Sequence of chain 1.B:
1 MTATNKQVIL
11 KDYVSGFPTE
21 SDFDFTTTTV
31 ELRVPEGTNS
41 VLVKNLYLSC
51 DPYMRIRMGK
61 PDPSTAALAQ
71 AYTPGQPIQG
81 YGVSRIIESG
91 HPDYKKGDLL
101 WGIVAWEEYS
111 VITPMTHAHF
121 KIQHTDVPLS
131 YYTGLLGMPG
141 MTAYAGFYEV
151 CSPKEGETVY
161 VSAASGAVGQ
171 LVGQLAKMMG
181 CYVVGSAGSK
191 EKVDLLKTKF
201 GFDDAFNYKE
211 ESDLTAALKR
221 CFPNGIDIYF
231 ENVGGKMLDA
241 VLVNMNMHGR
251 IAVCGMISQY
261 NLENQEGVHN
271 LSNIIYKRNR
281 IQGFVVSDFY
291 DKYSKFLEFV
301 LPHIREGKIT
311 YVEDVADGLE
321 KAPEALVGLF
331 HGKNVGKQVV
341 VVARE

Binding-site contacts:
Ligand atom C8 contacts residue TYR53 of chain 1.A at 3.3 Å (hydrophobic).
Ligand atom O10 contacts residue VAL286 of chain 1.A at 3.4 Å.
Ligand atom C5 contacts residue SER287 of chain 1.A at 4.3 Å.
Ligand atom C1 contacts residue TYR276 of chain 1.B at 3.8 Å (hydrophobic).
Ligand atom O10 contacts residue MET138 of chain 1.A at 3.5 Å (h-bond).
Ligand atom C4 contacts residue NAP1 of chain 1.C at 4.2 Å.
Ligand atom C6 contacts residue TYR81 of chain 1.A at 3.9 Å (hydrophobic).
Ligand atom O11 contacts residue TYR260 of chain 1.A at 3.0 Å (h-bond).
Ligand atom O11 contacts residue TYR276 of chain 1.B at 3.8 Å.
Ligand atom O11 contacts residue NAP1 of chain 1.C at 3.8 Å.
Ligand atom C7 contacts residue TYR53 of chain 1.A at 3.7 Å (hydrophobic).
Ligand atom C2 contacts residue TYR53 of chain 1.A at 3.7 Å (hydrophobic).
Ligand atom C6 contacts residue TYR53 of chain 1.A at 4.3 Å (hydrophobic).
Ligand atom C8 contacts residue TYR81 of chain 1.A at 4.0 Å (hydrophobic).
Ligand atom C1 contacts residue TYR53 of chain 1.A at 4.2 Å (hydrophobic).
Ligand atom C1 contacts residue NAP1 of chain 1.C at 4.0 Å.
Ligand atom C8 contacts residue ILE103 of chain 1.A at 4.3 Å (hydrophobic).
Ligand atom C9 contacts residue ILE103 of chain 1.A at 3.8 Å (hydrophobic).
Ligand atom C1 contacts residue TYR260 of chain 1.A at 4.2 Å (hydrophobic).
Ligand atom C3 contacts residue NAP1 of chain 1.C at 4.0 Å.
Ligand atom O11 contacts residue TYR53 of chain 1.A at 4.0 Å.
Ligand atom C2 contacts residue NAP1 of chain 1.C at 3.6 Å.
Ligand atom O11 contacts residue ILE275 of chain 1.B at 4.4 Å.
Ligand atom C1 contacts residue ILE275 of chain 1.B at 4.3 Å (hydrophobic).
Ligand atom C4 contacts residue TYR53 of chain 1.A at 4.2 Å (hydrophobic).
Ligand atom C3 contacts residue TYR53 of chain 1.A at 4.3 Å (hydrophobic).
Ligand atom O10 contacts residue NAP1 of chain 1.C at 3.3 Å.

The small molecule below binds the protein below.
Small molecule (SMILES): CCCCC[C@@H](O)C=CC=O

Sequence of chain 1.A:
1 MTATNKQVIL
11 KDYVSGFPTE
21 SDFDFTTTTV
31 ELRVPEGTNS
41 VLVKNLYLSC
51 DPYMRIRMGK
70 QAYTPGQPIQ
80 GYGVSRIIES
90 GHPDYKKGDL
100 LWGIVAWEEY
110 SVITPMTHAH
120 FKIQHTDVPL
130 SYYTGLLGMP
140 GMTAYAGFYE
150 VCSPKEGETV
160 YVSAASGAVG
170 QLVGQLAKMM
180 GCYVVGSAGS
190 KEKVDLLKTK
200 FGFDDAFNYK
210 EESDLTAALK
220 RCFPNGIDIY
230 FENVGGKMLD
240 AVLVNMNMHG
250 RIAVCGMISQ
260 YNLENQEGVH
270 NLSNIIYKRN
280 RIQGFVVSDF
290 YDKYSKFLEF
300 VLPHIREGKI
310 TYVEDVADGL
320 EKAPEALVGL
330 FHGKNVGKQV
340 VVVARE